Binding-site contacts:
Ligand atom C5 contacts residue THR474 of chain 1.A at 2.9 Å.
Ligand atom C3 contacts residue SER472 of chain 1.A at 3.4 Å.
Ligand atom C6 contacts residue PNS1 of chain 1.C at 3.1 Å.
Ligand atom C2 contacts residue PNS1 of chain 1.C at 4.0 Å.
Ligand atom C4 contacts residue ALA131 of chain 1.A at 3.7 Å (hydrophobic).
Ligand atom O2 contacts residue GLN482 of chain 1.A at 3.0 Å (h-bond).
Ligand atom C2 contacts residue GLN482 of chain 1.A at 3.7 Å.
Ligand atom C5 contacts residue ASP480 of chain 1.A at 3.8 Å.
Ligand atom C1' contacts residue LEU236 of chain 1.A at 3.8 Å (hydrophobic).
Ligand atom O1' contacts residue ALA447 of chain 1.A at 3.3 Å.
Ligand atom O1' contacts residue GLN482 of chain 1.A at 3.5 Å.
Ligand atom C6 contacts residue THR474 of chain 1.A at 3.1 Å.
Ligand atom C4 contacts residue HIS130 of chain 1.A at 3.5 Å.
Ligand atom C1 contacts residue PNS1 of chain 1.C at 2.8 Å.
Ligand atom C2 contacts residue LEU236 of chain 1.A at 3.6 Å (hydrophobic).
Ligand atom C6 contacts residue ASP480 of chain 1.A at 3.4 Å.
Ligand atom O1' contacts residue VAL241 of chain 1.A at 3.5 Å.
Ligand atom C1' contacts residue VAL241 of chain 1.A at 3.6 Å (hydrophobic).
Ligand atom O2 contacts residue VAL241 of chain 1.A at 3.4 Å.
Ligand atom C4 contacts residue SER472 of chain 1.A at 3.3 Å.
Ligand atom C2 contacts residue VAL241 of chain 1.A at 3.9 Å (hydrophobic).
Ligand atom O1' contacts residue PNS1 of chain 1.C at 2.5 Å (h-bond).
Ligand atom O1' contacts residue TYR484 of chain 1.A at 3.3 Å (h-bond).
Ligand atom C1' contacts residue ALA447 of chain 1.A at 4.0 Å (hydrophobic).
Ligand atom C5 contacts residue CYS129 of chain 1.A at 3.7 Å (hydrophobic).
Ligand atom O2 contacts residue TYR484 of chain 1.A at 2.7 Å (h-bond).
Ligand atom C6 contacts residue LEU236 of chain 1.A at 3.3 Å (hydrophobic).
Ligand atom C4 contacts residue GLN473 of chain 1.A at 3.7 Å.
Ligand atom C1 contacts residue ASP480 of chain 1.A at 3.8 Å.
Ligand atom C4 contacts residue CYS129 of chain 1.A at 3.8 Å (hydrophobic).
Ligand atom C3 contacts residue ALA131 of chain 1.A at 3.8 Å (hydrophobic).
Ligand atom C4 contacts residue LEU236 of chain 1.A at 3.9 Å (hydrophobic).
Ligand atom C1' contacts residue PNS1 of chain 1.C at 1.7 Å.
Ligand atom O2 contacts residue MET470 of chain 1.A at 3.1 Å.
Ligand atom C3 contacts residue LEU236 of chain 1.A at 3.9 Å (hydrophobic).
Ligand atom C2 contacts residue TYR484 of chain 1.A at 4.0 Å (hydrophobic).
Ligand atom C5 contacts residue LEU236 of chain 1.A at 3.6 Å (hydrophobic).
Ligand atom C4 contacts residue THR474 of chain 1.A at 4.0 Å.
Ligand atom C5 contacts residue SER472 of chain 1.A at 3.4 Å.
Ligand atom C1 contacts residue LEU236 of chain 1.A at 3.3 Å (hydrophobic).

Sequence of chain 1.A:
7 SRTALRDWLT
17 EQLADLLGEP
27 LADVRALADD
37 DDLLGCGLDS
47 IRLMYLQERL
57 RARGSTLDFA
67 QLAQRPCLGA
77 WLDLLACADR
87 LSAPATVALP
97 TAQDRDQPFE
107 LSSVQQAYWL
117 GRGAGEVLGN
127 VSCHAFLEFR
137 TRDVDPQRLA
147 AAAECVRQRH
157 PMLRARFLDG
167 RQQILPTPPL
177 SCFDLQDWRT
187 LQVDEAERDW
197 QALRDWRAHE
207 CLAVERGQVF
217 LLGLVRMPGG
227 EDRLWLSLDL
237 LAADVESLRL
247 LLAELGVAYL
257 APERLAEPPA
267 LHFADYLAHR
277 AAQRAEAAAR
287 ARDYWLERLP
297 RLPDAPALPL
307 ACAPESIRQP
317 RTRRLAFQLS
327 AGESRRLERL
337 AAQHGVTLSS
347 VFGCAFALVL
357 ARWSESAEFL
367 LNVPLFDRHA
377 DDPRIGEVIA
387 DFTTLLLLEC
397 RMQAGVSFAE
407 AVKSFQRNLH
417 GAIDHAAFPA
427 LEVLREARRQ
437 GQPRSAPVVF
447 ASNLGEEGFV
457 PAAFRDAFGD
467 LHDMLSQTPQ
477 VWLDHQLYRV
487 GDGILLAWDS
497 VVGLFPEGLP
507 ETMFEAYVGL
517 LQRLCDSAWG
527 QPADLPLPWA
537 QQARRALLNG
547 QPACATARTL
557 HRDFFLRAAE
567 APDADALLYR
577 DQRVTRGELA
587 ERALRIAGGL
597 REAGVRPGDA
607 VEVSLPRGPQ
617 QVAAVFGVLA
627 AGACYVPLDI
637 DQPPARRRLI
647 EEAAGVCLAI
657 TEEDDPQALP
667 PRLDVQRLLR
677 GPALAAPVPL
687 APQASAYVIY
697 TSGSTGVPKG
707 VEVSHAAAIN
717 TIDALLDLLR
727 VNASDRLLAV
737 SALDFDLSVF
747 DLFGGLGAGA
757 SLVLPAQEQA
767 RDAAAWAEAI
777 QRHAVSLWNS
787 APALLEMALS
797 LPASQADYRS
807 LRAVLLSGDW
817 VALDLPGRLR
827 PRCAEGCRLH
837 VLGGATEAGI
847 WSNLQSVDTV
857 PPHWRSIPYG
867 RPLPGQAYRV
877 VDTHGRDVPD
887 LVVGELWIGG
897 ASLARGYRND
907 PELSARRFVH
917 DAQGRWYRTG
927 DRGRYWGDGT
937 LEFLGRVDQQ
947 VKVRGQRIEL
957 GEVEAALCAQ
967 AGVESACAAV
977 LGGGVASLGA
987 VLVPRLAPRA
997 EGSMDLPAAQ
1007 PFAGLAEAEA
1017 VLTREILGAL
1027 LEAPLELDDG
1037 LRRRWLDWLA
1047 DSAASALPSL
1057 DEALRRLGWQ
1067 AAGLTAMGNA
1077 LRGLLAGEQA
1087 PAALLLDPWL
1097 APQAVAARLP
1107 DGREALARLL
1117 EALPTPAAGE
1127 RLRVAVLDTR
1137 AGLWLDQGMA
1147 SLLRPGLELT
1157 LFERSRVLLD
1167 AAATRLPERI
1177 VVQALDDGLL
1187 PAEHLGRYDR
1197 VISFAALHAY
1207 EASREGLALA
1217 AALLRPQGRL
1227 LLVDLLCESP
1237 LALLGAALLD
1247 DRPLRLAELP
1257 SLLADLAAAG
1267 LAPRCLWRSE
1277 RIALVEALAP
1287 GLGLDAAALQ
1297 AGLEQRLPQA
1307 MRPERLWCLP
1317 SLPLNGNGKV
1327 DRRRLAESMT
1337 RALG

This small molecule binds to this protein.
Small molecule (SMILES): O=C(O)c1ccccc1O